A small-molecule ligand and the protein it binds are described below.
Small molecule (SMILES): OC[C@H]1O[C@@H](O)[C@H](O)[C@@H](O)[C@@H]1O

Binding-site contacts:
Ligand atom O3 contacts residue ASP94 of chain 1.A at 3.5 Å (salt-bridge).
Ligand atom C1 contacts residue LYS145 of chain 1.A at 3.8 Å.
Ligand atom C3 contacts residue GLU95 of chain 1.A at 3.8 Å.
Ligand atom O3 contacts residue VAL93 of chain 1.A at 3.9 Å.
Ligand atom C1 contacts residue ASP96 of chain 1.A at 4.2 Å.
Ligand atom O1 contacts residue LYS145 of chain 1.A at 2.4 Å (salt-bridge).
Ligand atom O4 contacts residue GLU95 of chain 1.A at 4.3 Å.
Ligand atom O3 contacts residue ASP96 of chain 1.A at 4.3 Å.
Ligand atom O3 contacts residue MET92 of chain 1.A at 4.5 Å.
Ligand atom C1 contacts residue TYR135 of chain 1.A at 4.1 Å (hydrophobic).
Ligand atom O5 contacts residue LYS145 of chain 1.A at 4.3 Å.
Ligand atom O6 contacts residue ASP96 of chain 1.A at 4.1 Å.
Ligand atom O4 contacts residue ASP96 of chain 1.A at 4.1 Å.
Ligand atom C2 contacts residue TYR135 of chain 1.A at 3.9 Å (hydrophobic).
Ligand atom O2 contacts residue VAL93 of chain 1.A at 3.7 Å.
Ligand atom O3 contacts residue GLU95 of chain 1.A at 3.3 Å (salt-bridge).
Ligand atom O2 contacts residue TYR135 of chain 1.A at 2.8 Å (h-bond).
Ligand atom C4 contacts residue ASP96 of chain 1.A at 4.5 Å.
Ligand atom O2 contacts residue GLU95 of chain 1.A at 4.4 Å.
Ligand atom O5 contacts residue ASP96 of chain 1.A at 4.1 Å.
Ligand atom C3 contacts residue ASP96 of chain 1.A at 4.0 Å.
Ligand atom O2 contacts residue ASP94 of chain 1.A at 2.7 Å (salt-bridge).
Ligand atom C5 contacts residue ASP96 of chain 1.A at 3.9 Å.
Ligand atom O1 contacts residue TYR135 of chain 1.A at 3.4 Å (h-bond).
Ligand atom C2 contacts residue ASP94 of chain 1.A at 3.8 Å.
Ligand atom C3 contacts residue ASP94 of chain 1.A at 3.9 Å.

Sequence of chain 1.A:
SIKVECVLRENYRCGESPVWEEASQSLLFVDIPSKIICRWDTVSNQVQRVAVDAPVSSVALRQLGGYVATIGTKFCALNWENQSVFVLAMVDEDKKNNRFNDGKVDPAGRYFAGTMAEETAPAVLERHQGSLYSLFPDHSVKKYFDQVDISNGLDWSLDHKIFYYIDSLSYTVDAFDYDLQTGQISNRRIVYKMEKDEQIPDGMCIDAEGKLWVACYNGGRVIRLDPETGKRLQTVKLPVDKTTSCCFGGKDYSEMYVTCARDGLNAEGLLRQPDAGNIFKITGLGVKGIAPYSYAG